Binding-site contacts:
Ligand atom C3 contacts residue ASN622 of chain 1.A at 3.8 Å.
Ligand atom C2 contacts residue ASN622 of chain 1.A at 2.5 Å.
Ligand atom O5 contacts residue ASN622 of chain 1.A at 2.3 Å (h-bond).
Ligand atom C8 contacts residue ASN622 of chain 1.A at 4.2 Å.
Ligand atom C1 contacts residue THR624 of chain 1.A at 4.3 Å.
Ligand atom C5 contacts residue THR624 of chain 1.A at 4.2 Å.
Ligand atom C7 contacts residue ASN622 of chain 1.A at 3.0 Å.
Ligand atom C5 contacts residue ASN622 of chain 1.A at 3.6 Å.
Ligand atom N2 contacts residue ASN622 of chain 1.A at 3.0 Å (h-bond).
Ligand atom O5 contacts residue THR624 of chain 1.A at 4.2 Å.
Ligand atom O7 contacts residue ASN622 of chain 1.A at 2.7 Å (h-bond).
Ligand atom C4 contacts residue ASN622 of chain 1.A at 4.2 Å.
Ligand atom C1 contacts residue ASN622 of chain 1.A at 1.4 Å.

This protein binds this small molecule.
Small molecule (SMILES): CC(=O)N[C@@H]1[C@@H](O)[C@H](O)[C@@H](CO)O[C@H]1O

Sequence of chain 1.A:
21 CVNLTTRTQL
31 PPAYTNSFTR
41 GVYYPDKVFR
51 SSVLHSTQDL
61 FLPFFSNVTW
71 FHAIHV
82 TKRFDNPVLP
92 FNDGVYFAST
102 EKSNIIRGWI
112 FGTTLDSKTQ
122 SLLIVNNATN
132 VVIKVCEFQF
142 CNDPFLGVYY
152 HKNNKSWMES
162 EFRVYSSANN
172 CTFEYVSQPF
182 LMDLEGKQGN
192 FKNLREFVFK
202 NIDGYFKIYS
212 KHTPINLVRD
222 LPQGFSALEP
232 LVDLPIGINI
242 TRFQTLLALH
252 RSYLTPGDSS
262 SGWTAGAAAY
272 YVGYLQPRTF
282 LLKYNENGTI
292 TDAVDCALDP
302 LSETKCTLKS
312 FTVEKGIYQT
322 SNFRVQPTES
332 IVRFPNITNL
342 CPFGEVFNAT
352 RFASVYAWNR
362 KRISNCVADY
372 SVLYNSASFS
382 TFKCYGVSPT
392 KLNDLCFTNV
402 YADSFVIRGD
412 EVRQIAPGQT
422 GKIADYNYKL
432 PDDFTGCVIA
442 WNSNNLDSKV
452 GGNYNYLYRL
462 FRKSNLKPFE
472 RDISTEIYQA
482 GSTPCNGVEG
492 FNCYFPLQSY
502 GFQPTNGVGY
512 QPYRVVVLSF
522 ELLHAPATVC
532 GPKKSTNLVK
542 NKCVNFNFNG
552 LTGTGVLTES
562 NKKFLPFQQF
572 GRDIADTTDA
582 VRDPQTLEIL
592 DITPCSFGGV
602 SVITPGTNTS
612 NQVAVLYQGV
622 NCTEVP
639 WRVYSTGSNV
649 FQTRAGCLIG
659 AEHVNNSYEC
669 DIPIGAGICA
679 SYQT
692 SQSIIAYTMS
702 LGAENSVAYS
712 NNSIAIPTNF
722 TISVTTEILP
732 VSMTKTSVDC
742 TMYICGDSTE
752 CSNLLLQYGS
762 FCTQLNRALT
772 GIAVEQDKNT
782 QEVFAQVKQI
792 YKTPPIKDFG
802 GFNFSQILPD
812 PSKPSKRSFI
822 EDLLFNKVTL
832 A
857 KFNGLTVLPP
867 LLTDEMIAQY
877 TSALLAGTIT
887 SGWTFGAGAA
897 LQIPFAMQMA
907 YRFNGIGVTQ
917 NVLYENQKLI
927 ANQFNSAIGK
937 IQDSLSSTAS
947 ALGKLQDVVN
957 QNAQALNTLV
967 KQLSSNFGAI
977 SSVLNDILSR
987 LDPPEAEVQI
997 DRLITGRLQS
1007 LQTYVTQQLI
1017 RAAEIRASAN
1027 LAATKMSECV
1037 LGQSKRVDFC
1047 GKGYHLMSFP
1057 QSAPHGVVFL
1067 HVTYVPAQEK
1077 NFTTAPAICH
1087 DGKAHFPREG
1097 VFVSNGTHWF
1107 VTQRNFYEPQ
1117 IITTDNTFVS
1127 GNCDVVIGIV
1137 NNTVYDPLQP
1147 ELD